The protein below binds the small molecule below.
Small molecule (SMILES): CC[C@H](C)[C@H](N)C(=O)N[C@@H](CO)C(=O)N[C@@H](CCC(=O)O)C(=O)N[C@H](C=O)C(C)C

Sequence of chain 2.E:
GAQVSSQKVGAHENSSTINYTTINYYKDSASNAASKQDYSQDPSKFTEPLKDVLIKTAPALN

Binding-site contacts:
Ligand atom CB contacts residue ALA2 of chain 2.E at 3.5 Å (hydrophobic).
Ligand atom CG2 contacts residue SER5 of chain 2.E at 3.1 Å.
Ligand atom C contacts residue GLN3 of chain 2.E at 4.3 Å.
Ligand atom OE2 contacts residue VAL4 of chain 2.E at 4.1 Å.
Ligand atom CD1 contacts residue VAL4 of chain 2.E at 3.9 Å (hydrophobic).
Ligand atom CA contacts residue VAL4 of chain 2.E at 4.0 Å (hydrophobic).
Ligand atom C contacts residue ALA2 of chain 2.E at 4.3 Å (hydrophobic).
Ligand atom OG contacts residue ALA2 of chain 2.E at 3.9 Å.
Ligand atom OE2 contacts residue ASN25 of chain 2.E at 3.4 Å (h-bond).
Ligand atom OG contacts residue GLN3 of chain 2.E at 3.0 Å (h-bond).
Ligand atom CA contacts residue VAL4 of chain 2.E at 3.0 Å (hydrophobic).
Ligand atom C contacts residue VAL4 of chain 2.E at 3.4 Å (hydrophobic).
Ligand atom CB contacts residue GLN3 of chain 2.E at 3.8 Å.
Ligand atom O contacts residue SER6 of chain 2.E at 4.1 Å.
Ligand atom OE1 contacts residue SER5 of chain 2.E at 4.2 Å.
Ligand atom C contacts residue ALA2 of chain 2.E at 3.3 Å (hydrophobic).
Ligand atom CB contacts residue MYR1 of chain 1.H at 4.3 Å.
Ligand atom O contacts residue VAL4 of chain 2.E at 3.0 Å (h-bond).
Ligand atom CB contacts residue VAL4 of chain 2.E at 3.9 Å (hydrophobic).
Ligand atom O contacts residue VAL4 of chain 2.E at 4.0 Å.
Ligand atom CA contacts residue ALA2 of chain 2.E at 3.0 Å (hydrophobic).
Ligand atom CB contacts residue VAL4 of chain 2.E at 4.3 Å (hydrophobic).
Ligand atom CB contacts residue GLN3 of chain 2.E at 4.1 Å.
Ligand atom C contacts residue VAL4 of chain 2.E at 3.8 Å (hydrophobic).
Ligand atom OE1 contacts residue VAL4 of chain 2.E at 3.6 Å (h-bond).
Ligand atom CA contacts residue ALA2 of chain 2.E at 3.9 Å (hydrophobic).
Ligand atom CD contacts residue VAL4 of chain 2.E at 3.8 Å (hydrophobic).
Ligand atom N contacts residue VAL4 of chain 2.E at 2.8 Å (h-bond).
Ligand atom CG2 contacts residue VAL4 of chain 2.E at 3.8 Å (hydrophobic).
Ligand atom CG2 contacts residue MYR1 of chain 1.H at 3.7 Å.
Ligand atom N contacts residue VAL4 of chain 2.E at 4.1 Å.
Ligand atom CG2 contacts residue ALA2 of chain 2.E at 3.9 Å (hydrophobic).
Ligand atom CG1 contacts residue GLN3 of chain 2.E at 3.1 Å.
Ligand atom O contacts residue SER5 of chain 2.E at 3.8 Å.
Ligand atom O contacts residue ALA2 of chain 2.E at 4.0 Å.
Ligand atom N contacts residue ALA2 of chain 2.E at 2.8 Å (h-bond).
Ligand atom CG2 contacts residue GLN3 of chain 2.E at 3.3 Å.
Ligand atom N contacts residue ALA2 of chain 2.E at 4.3 Å.
Ligand atom CG contacts residue VAL4 of chain 2.E at 4.2 Å (hydrophobic).
Ligand atom O contacts residue GLN3 of chain 2.E at 3.4 Å (h-bond).